Binding-site contacts:
Ligand atom O5 contacts residue ASN264 of chain 1.C at 2.4 Å (h-bond).
Ligand atom C4 contacts residue ASN264 of chain 1.C at 4.2 Å.
Ligand atom C2 contacts residue ASN264 of chain 1.C at 2.5 Å.
Ligand atom C7 contacts residue ASN262 of chain 1.C at 4.5 Å.
Ligand atom C3 contacts residue ASN264 of chain 1.C at 3.8 Å.
Ligand atom O6 contacts residue ASN264 of chain 1.C at 4.0 Å.
Ligand atom N2 contacts residue ASN264 of chain 1.C at 2.9 Å (h-bond).
Ligand atom O7 contacts residue ASN264 of chain 1.C at 3.5 Å (h-bond).
Ligand atom C1 contacts residue ASN264 of chain 1.C at 1.4 Å.
Ligand atom C5 contacts residue ASN264 of chain 1.C at 3.7 Å.
Ligand atom C7 contacts residue ASN264 of chain 1.C at 3.4 Å.
Ligand atom C8 contacts residue ASN262 of chain 1.C at 3.4 Å.
Ligand atom C8 contacts residue ASN264 of chain 1.C at 4.5 Å.

Sequence of chain 1.C:
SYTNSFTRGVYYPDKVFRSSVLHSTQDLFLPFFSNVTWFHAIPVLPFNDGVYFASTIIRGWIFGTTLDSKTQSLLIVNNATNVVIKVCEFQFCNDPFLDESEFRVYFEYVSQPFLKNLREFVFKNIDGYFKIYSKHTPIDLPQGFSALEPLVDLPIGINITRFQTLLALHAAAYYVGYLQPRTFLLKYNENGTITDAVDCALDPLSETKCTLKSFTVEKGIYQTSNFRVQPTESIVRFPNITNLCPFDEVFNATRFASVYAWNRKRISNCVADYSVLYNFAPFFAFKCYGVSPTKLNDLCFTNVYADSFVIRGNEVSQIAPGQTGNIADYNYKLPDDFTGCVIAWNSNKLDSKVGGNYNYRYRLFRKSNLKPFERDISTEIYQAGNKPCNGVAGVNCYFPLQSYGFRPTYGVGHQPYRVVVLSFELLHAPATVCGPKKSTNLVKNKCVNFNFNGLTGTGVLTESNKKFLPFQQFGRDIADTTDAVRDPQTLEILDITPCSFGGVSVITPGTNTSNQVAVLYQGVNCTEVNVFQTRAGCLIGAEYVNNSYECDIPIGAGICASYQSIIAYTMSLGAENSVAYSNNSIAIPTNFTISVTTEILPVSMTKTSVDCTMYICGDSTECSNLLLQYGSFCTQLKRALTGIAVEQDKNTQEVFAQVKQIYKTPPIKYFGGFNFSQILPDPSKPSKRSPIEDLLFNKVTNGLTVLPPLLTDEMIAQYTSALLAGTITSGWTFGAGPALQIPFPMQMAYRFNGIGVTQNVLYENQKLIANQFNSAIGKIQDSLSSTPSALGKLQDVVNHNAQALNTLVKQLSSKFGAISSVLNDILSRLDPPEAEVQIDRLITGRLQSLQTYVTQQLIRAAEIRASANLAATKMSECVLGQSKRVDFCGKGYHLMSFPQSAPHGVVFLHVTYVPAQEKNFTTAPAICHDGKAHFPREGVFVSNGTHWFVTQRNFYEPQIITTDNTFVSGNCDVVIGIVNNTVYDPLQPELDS

This small molecule binds to this protein.
Small molecule (SMILES): CC(=O)N[C@@H]1[C@@H](O)[C@H](O)[C@@H](CO)O[C@H]1O